Binding-site contacts:
Ligand atom N2 contacts residue ASP401 of chain 60.A at 2.8 Å (salt-bridge).
Ligand atom OP1 contacts residue PRO289 of chain 60.A at 3.2 Å.
Ligand atom N2 contacts residue SER403 of chain 60.A at 3.0 Å (h-bond).
Ligand atom OP1 contacts residue PRO501 of chain 60.A at 3.1 Å.
Ligand atom N1 contacts residue PRO545 of chain 59.A at 3.2 Å.
Ligand atom N7 contacts residue THR498 of chain 60.A at 3.1 Å.
Ligand atom C6 contacts residue ASN491 of chain 59.A at 3.1 Å.
Ligand atom O2 contacts residue DG2 of chain 60.B at 2.8 Å (h-bond).
Ligand atom N7 contacts residue GLN499 of chain 60.A at 2.8 Å (h-bond).
Ligand atom C5 contacts residue ASN491 of chain 59.A at 2.3 Å.
Ligand atom O2 contacts residue PRO171 of chain 59.A at 3.0 Å (h-bond).
Ligand atom C4 contacts residue ASN491 of chain 59.A at 2.5 Å.
Ligand atom N6 contacts residue GLN410 of chain 59.A at 2.7 Å (h-bond).
Ligand atom O2 contacts residue LYS559 of chain 59.A at 2.8 Å (salt-bridge).
Ligand atom C2 contacts residue MET398 of chain 60.A at 2.7 Å (hydrophobic).
Ligand atom OP2 contacts residue ASN491 of chain 59.A at 2.9 Å.
Ligand atom OP2 contacts residue SER287 of chain 60.A at 2.9 Å.
Ligand atom C2 contacts residue ASP399 of chain 60.A at 3.1 Å.
Ligand atom O4' contacts residue GLN499 of chain 60.A at 3.0 Å (h-bond).
Ligand atom N3 contacts residue ARG170 of chain 59.A at 2.0 Å (salt-bridge).
Ligand atom N1 contacts residue ASP401 of chain 60.A at 2.6 Å (salt-bridge).
Ligand atom N1 contacts residue MET398 of chain 60.A at 3.0 Å.
Ligand atom C5 contacts residue ARG170 of chain 59.A at 2.4 Å.
Ligand atom O4' contacts residue THR558 of chain 59.A at 3.1 Å.
Ligand atom O2 contacts residue THR558 of chain 59.A at 2.7 Å (h-bond).
Ligand atom C4 contacts residue ASP497 of chain 60.A at 3.1 Å.
Ligand atom O3' contacts residue VAL492 of chain 59.A at 3.2 Å.
Ligand atom N4 contacts residue ASN491 of chain 59.A at 2.7 Å (h-bond).
Ligand atom C2 contacts residue ASP401 of chain 60.A at 3.1 Å.
Ligand atom C4 contacts residue ARG170 of chain 59.A at 1.2 Å.
Ligand atom N6 contacts residue SER555 of chain 59.A at 3.1 Å.
Ligand atom N3 contacts residue DG2 of chain 60.B at 2.9 Å (h-bond).
Ligand atom C5 contacts residue ASP497 of chain 60.A at 3.1 Å.
Ligand atom OP1 contacts residue GLY284 of chain 60.A at 3.0 Å.
Ligand atom O6 contacts residue ASP401 of chain 60.A at 2.7 Å (salt-bridge).
Ligand atom O3' contacts residue LYS178 of chain 59.A at 2.9 Å.
Ligand atom N4 contacts residue ARG170 of chain 59.A at 0.6 Å (salt-bridge).
Ligand atom N4 contacts residue DG2 of chain 60.B at 2.9 Å (h-bond).
Ligand atom OP2 contacts residue VAL492 of chain 59.A at 2.5 Å (h-bond).
Ligand atom O3' contacts residue PRO289 of chain 60.A at 3.1 Å.

This small molecule binds to this protein.
Small molecule (SMILES): N=c1ccn([C@H]2C[C@H](O[P](=O)(O)OC[C@H]3O[C@@H](n4cnc5c(N)ncnc54)C[C@@H]3O[P](=O)(O)OC[C@H]3O[C@@H](n4cnc5c(=O)nc(N)[nH]c54)C[C@@H]3O[P](=O)(O)OC[C@H]3O[C@@H](n4cnc5c(=O)nc(N)[nH]c54)C[C@@H]3O[P](=O)(O)OC[C@H]3O[C@@H](n4ccc(N)nc4=O)C[C@@H]3O[P](=O)(O)OC[C@H]3O[C@@H](n4ccc(N)nc4=O)C[C@@H]3O[P](=O)(O)OC[C@H]3O[C@@H](n4cnc5c(N)ncnc54)C[C@@H]3O[P](=O)(O)OC[C@H]3O[C@@H](n4cnc5c(N)ncnc54)C[C@@H]3O)[C@@H](COP(=O)=O)O2)c(=O)[nH]1

Sequence of chain 59.A:
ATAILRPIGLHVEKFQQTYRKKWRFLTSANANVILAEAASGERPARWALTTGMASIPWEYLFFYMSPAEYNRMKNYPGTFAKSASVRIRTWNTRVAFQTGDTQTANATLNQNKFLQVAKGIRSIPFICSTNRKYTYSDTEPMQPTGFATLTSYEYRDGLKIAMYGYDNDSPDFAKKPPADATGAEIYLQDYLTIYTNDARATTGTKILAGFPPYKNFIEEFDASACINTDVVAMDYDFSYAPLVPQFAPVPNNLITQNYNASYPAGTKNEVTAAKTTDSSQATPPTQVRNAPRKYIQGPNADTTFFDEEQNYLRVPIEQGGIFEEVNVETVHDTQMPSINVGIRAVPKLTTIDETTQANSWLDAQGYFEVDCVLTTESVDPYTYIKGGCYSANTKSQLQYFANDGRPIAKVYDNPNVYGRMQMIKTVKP

Sequence of chain 60.A:
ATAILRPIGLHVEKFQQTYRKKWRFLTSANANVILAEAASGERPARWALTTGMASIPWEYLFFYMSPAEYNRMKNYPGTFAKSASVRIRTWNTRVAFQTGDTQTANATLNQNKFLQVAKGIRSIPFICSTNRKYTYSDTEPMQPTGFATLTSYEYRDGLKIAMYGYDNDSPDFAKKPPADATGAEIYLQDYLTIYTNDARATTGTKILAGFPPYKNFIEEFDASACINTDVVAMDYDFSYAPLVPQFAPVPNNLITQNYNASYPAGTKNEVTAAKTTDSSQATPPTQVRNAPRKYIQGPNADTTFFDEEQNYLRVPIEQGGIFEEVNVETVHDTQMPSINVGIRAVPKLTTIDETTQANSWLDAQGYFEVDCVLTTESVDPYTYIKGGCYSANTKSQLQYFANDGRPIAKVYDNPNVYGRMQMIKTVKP